This small molecule binds to this protein.
Small molecule (SMILES): CC(=O)N[C@@H]1[C@@H](O)[C@H](O)[C@@H](CO)O[C@H]1O

Sequence of chain 1.H:
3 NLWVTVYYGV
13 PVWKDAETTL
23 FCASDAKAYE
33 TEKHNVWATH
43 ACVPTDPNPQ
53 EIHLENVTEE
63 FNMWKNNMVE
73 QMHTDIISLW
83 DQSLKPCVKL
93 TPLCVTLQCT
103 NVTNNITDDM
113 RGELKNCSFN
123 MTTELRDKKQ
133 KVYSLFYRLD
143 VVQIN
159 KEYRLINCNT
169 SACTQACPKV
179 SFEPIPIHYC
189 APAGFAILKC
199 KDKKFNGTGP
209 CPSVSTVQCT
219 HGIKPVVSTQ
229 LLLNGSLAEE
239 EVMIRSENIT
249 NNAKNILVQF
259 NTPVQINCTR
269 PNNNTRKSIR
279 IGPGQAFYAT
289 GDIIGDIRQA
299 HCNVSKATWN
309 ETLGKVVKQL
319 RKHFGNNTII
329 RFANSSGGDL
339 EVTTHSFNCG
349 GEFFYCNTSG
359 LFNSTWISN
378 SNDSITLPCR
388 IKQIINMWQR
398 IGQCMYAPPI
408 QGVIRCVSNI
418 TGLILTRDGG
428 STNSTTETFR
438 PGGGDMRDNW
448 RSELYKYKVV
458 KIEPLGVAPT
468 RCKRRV

Binding-site contacts:
Ligand atom C4 contacts residue ASN103 of chain 1.H at 4.2 Å.
Ligand atom O6 contacts residue ARG113 of chain 1.H at 4.5 Å.
Ligand atom C2 contacts residue ASN103 of chain 1.H at 2.5 Å.
Ligand atom C1 contacts residue ASN103 of chain 1.H at 1.4 Å.
Ligand atom C3 contacts residue ASN103 of chain 1.H at 3.8 Å.
Ligand atom C7 contacts residue ASN103 of chain 1.H at 4.0 Å.
Ligand atom O5 contacts residue ASN103 of chain 1.H at 2.4 Å (h-bond).
Ligand atom N2 contacts residue ASN103 of chain 1.H at 2.9 Å (h-bond).
Ligand atom C5 contacts residue ASN103 of chain 1.H at 3.7 Å.